The small molecule below binds the protein below.
Small molecule (SMILES): CC(=O)N[C@@H]1[C@@H](O)[C@H](O)[C@@H](CO)O[C@H]1O

Sequence of chain 2.A:
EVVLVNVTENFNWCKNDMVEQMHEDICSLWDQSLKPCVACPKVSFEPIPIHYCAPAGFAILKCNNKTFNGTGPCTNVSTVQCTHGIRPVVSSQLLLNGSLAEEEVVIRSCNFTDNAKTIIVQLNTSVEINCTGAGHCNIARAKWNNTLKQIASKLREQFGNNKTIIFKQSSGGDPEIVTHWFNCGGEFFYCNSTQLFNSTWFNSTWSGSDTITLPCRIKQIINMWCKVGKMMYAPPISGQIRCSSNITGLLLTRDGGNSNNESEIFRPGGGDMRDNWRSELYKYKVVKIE

Binding-site contacts:
Ligand atom O7 contacts residue ASN181 of chain 2.A at 4.3 Å.
Ligand atom C2 contacts residue ASN181 of chain 2.A at 2.5 Å.
Ligand atom C5 contacts residue ASN181 of chain 2.A at 3.6 Å.
Ligand atom C1 contacts residue ASN181 of chain 2.A at 1.4 Å.
Ligand atom O3 contacts residue ASN180 of chain 2.A at 4.0 Å.
Ligand atom O4 contacts residue ASN180 of chain 2.A at 4.2 Å.
Ligand atom C3 contacts residue ASN181 of chain 2.A at 3.8 Å.
Ligand atom N2 contacts residue ASN181 of chain 2.A at 3.0 Å (h-bond).
Ligand atom C7 contacts residue ASN181 of chain 2.A at 4.1 Å.
Ligand atom C3 contacts residue ASN180 of chain 2.A at 4.4 Å.
Ligand atom C4 contacts residue ASN181 of chain 2.A at 4.2 Å.
Ligand atom C4 contacts residue ASN180 of chain 2.A at 3.8 Å.
Ligand atom O5 contacts residue ASN181 of chain 2.A at 2.4 Å (h-bond).